Sequence of chain 1.H:
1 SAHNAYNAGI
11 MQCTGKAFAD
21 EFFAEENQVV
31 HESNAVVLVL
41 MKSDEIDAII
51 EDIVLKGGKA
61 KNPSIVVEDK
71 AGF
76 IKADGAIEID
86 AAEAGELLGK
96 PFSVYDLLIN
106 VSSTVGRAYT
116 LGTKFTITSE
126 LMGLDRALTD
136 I

Binding-site contacts:
Ligand atom C01 contacts residue CYS13 of chain 1.H at 1.8 Å (hydrophobic).
Ligand atom C03 contacts residue CYS13 of chain 1.H at 3.8 Å (hydrophobic).
Ligand atom C01 contacts residue ALA17 of chain 1.H at 4.4 Å (hydrophobic).
Ligand atom C02 contacts residue CYS13 of chain 1.H at 2.7 Å (hydrophobic).
Ligand atom F05 contacts residue CYS13 of chain 1.H at 3.7 Å.
Ligand atom F04 contacts residue GLN12 of chain 1.H at 4.4 Å.
Ligand atom O07 contacts residue CYS13 of chain 1.H at 3.0 Å (h-bond).
Ligand atom F05 contacts residue GLN12 of chain 1.H at 3.8 Å.
Ligand atom O07 contacts residue GLY9 of chain 1.H at 4.2 Å.

This small molecule binds to this protein.
Small molecule (SMILES): CC(=O)C(F)(F)F